Binding-site contacts:
Ligand atom C3 contacts residue ASN165 of chain 1.C at 3.8 Å.
Ligand atom N2 contacts residue ASN165 of chain 1.C at 2.9 Å (h-bond).
Ligand atom C4 contacts residue ASN165 of chain 1.C at 4.3 Å.
Ligand atom C7 contacts residue ASN165 of chain 1.C at 3.9 Å.
Ligand atom C1 contacts residue ASN165 of chain 1.C at 1.4 Å.
Ligand atom O6 contacts residue ASN165 of chain 1.C at 3.8 Å.
Ligand atom C6 contacts residue ASN165 of chain 1.C at 4.4 Å.
Ligand atom C5 contacts residue ASN165 of chain 1.C at 3.7 Å.
Ligand atom O6 contacts residue ASN164 of chain 1.C at 4.3 Å.
Ligand atom C2 contacts residue ASN165 of chain 1.C at 2.5 Å.
Ligand atom C1 contacts residue GLU132 of chain 1.C at 3.6 Å.
Ligand atom O5 contacts residue GLU132 of chain 1.C at 4.0 Å.
Ligand atom O5 contacts residue ASN165 of chain 1.C at 2.4 Å (h-bond).

A protein and the small-molecule ligand that binds it are described below.
Small molecule (SMILES): CC(=O)N[C@@H]1[C@@H](O)[C@H](O)[C@@H](CO)O[C@H]1O

Sequence of chain 1.C:
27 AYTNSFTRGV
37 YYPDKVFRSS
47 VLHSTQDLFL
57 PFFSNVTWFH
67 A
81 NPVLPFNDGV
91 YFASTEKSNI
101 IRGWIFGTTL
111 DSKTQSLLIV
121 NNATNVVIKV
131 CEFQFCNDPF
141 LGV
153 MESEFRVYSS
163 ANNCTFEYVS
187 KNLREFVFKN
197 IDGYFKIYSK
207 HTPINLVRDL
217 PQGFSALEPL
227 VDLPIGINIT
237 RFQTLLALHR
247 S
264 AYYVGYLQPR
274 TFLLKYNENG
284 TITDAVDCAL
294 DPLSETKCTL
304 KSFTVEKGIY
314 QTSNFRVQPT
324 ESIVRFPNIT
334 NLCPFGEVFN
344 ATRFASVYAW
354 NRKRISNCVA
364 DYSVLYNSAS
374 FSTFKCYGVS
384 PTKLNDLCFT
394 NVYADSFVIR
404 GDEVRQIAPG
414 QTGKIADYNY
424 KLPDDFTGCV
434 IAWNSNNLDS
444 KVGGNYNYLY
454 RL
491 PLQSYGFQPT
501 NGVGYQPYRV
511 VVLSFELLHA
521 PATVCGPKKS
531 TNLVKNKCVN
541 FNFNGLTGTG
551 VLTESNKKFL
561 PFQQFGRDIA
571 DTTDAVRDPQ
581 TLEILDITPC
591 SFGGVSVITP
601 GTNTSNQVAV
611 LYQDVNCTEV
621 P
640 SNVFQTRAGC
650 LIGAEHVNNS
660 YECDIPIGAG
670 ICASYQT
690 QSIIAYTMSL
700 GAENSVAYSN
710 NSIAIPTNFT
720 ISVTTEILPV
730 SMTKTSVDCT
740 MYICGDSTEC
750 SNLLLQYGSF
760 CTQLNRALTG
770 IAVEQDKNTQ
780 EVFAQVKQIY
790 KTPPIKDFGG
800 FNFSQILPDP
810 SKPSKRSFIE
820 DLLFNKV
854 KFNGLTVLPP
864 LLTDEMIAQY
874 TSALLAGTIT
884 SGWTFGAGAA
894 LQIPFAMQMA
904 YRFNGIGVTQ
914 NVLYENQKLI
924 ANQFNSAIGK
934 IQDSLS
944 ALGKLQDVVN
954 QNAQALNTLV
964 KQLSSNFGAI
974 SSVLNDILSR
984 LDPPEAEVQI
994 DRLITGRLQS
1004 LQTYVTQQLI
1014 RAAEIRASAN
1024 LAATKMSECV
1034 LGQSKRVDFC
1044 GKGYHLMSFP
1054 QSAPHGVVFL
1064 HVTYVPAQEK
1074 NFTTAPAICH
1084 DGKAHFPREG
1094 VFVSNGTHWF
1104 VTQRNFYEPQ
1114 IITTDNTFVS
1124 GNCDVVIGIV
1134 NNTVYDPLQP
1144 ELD